This protein binds this small molecule.
Small molecule (SMILES): CNc1nc2cc3c(=O)[nH]c(N)nc3c(CCc3ccccc3)c2[nH]1

Binding-site contacts:
Ligand atom C13 contacts residue TYR108 of chain 2.A at 3.4 Å (hydrophobic).
Ligand atom N contacts residue ASP158 of chain 2.A at 2.7 Å (salt-bridge).
Ligand atom N3 contacts residue LEU233 of chain 2.A at 2.8 Å (h-bond).
Ligand atom N5 contacts residue GLY263 of chain 2.A at 3.5 Å.
Ligand atom C1 contacts residue ASP104 of chain 2.A at 3.4 Å.
Ligand atom N1 contacts residue SER105 of chain 2.A at 3.6 Å.
Ligand atom N4 contacts residue TYR108 of chain 2.A at 3.5 Å (h-bond).
Ligand atom C1 contacts residue MET262 of chain 2.A at 3.6 Å (hydrophobic).
Ligand atom O contacts residue GLY232 of chain 2.A at 2.8 Å (h-bond).
Ligand atom N4 contacts residue ALA234 of chain 2.A at 2.9 Å (h-bond).
Ligand atom O contacts residue GLN205 of chain 2.A at 3.0 Å (h-bond).
Ligand atom N4 contacts residue GLY263 of chain 2.A at 3.5 Å.
Ligand atom N2 contacts residue MET262 of chain 2.A at 3.5 Å.
Ligand atom N2 contacts residue TYR108 of chain 2.A at 3.5 Å.
Ligand atom C6 contacts residue ASP104 of chain 2.A at 3.4 Å.
Ligand atom C5 contacts residue ASP104 of chain 2.A at 3.5 Å.
Ligand atom C4 contacts residue ASP104 of chain 2.A at 3.1 Å.
Ligand atom O contacts residue CYS160 of chain 2.A at 3.5 Å (h-bond).
Ligand atom N1 contacts residue ASP158 of chain 2.A at 2.9 Å (salt-bridge).
Ligand atom C2 contacts residue TYR108 of chain 2.A at 3.6 Å (hydrophobic).
Ligand atom C14 contacts residue TYR108 of chain 2.A at 3.4 Å (hydrophobic).
Ligand atom C7 contacts residue TYR260 of chain 2.A at 3.3 Å (hydrophobic).
Ligand atom N3 contacts residue ALA234 of chain 2.A at 3.6 Å.
Ligand atom C1 contacts residue ASP158 of chain 2.A at 3.6 Å.
Ligand atom C12 contacts residue TYR108 of chain 2.A at 3.5 Å (hydrophobic).
Ligand atom C contacts residue ASP158 of chain 2.A at 3.5 Å.
Ligand atom N2 contacts residue ASP104 of chain 2.A at 2.7 Å (salt-bridge).
Ligand atom C17 contacts residue TYR108 of chain 2.A at 3.6 Å (hydrophobic).
Ligand atom O contacts residue ASP158 of chain 2.A at 3.5 Å (salt-bridge).
Ligand atom C15 contacts residue TYR108 of chain 2.A at 3.6 Å (hydrophobic).
Ligand atom N5 contacts residue TYR108 of chain 2.A at 3.4 Å.
Ligand atom N1 contacts residue ILE203 of chain 2.A at 3.5 Å.
Ligand atom C11 contacts residue ASP104 of chain 2.A at 3.5 Å.
Ligand atom N3 contacts residue MET262 of chain 2.A at 3.6 Å (h-bond).
Ligand atom N1 contacts residue ASP104 of chain 2.A at 2.7 Å (salt-bridge).
Ligand atom C4 contacts residue TYR108 of chain 2.A at 3.6 Å (hydrophobic).
Ligand atom C14 contacts residue GLY263 of chain 2.A at 3.4 Å.
Ligand atom C14 contacts residue ALA234 of chain 2.A at 3.6 Å (hydrophobic).
Ligand atom C3 contacts residue TYR108 of chain 2.A at 3.6 Å (hydrophobic).
Ligand atom O contacts residue GLY231 of chain 2.A at 3.3 Å.

Sequence of chain 2.A:
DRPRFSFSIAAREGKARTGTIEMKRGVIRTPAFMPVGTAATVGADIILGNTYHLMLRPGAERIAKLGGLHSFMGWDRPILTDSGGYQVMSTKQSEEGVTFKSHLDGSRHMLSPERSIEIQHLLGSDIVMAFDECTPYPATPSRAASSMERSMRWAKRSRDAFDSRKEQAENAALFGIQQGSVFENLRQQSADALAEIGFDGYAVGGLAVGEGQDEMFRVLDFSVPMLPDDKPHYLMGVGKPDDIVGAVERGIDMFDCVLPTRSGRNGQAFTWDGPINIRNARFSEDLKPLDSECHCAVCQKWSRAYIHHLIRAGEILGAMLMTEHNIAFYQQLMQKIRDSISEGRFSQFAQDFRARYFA